This small molecule binds to this protein.
Small molecule (SMILES): CO[C@H]1O[C@H](CO)[C@@H](O)[C@H](O)[C@@H]1O

Binding-site contacts:
Ligand atom O6 contacts residue ASN46 of chain 1.D at 3.3 Å (h-bond).
Ligand atom O3 contacts residue ASP140 of chain 1.D at 4.1 Å.
Ligand atom C3 contacts residue ASN135 of chain 1.D at 4.4 Å.
Ligand atom O6 contacts residue PHE1 of chain 1.D at 3.0 Å (h-bond).
Ligand atom O5 contacts residue ASP47 of chain 1.D at 3.6 Å.
Ligand atom O4 contacts residue ILE52 of chain 1.D at 3.6 Å.
Ligand atom C1 contacts residue PHE1 of chain 1.D at 3.6 Å (hydrophobic).
Ligand atom O2 contacts residue PHE142 of chain 1.D at 4.4 Å.
Ligand atom C6 contacts residue ILE52 of chain 1.D at 4.0 Å (hydrophobic).
Ligand atom C6 contacts residue ASN46 of chain 1.D at 3.4 Å.
Ligand atom O4 contacts residue ASN135 of chain 1.D at 3.0 Å.
Ligand atom O3 contacts residue PHE142 of chain 1.D at 4.1 Å.
Ligand atom O5 contacts residue PHE1 of chain 1.D at 3.0 Å (h-bond).
Ligand atom C4 contacts residue PHE1 of chain 1.D at 3.8 Å (hydrophobic).
Ligand atom O3 contacts residue ASN135 of chain 1.D at 3.6 Å.
Ligand atom O1 contacts residue TYR48 of chain 1.D at 3.8 Å.
Ligand atom C6 contacts residue ASP54 of chain 1.D at 3.3 Å.
Ligand atom O4 contacts residue ASP54 of chain 1.D at 3.0 Å (salt-bridge).
Ligand atom C4 contacts residue ASP54 of chain 1.D at 3.6 Å.
Ligand atom C7 contacts residue TYR48 of chain 1.D at 3.5 Å (hydrophobic).
Ligand atom C5 contacts residue ILE52 of chain 1.D at 4.3 Å (hydrophobic).
Ligand atom C1 contacts residue TYR48 of chain 1.D at 4.2 Å (hydrophobic).
Ligand atom C2 contacts residue PHE1 of chain 1.D at 3.6 Å (hydrophobic).
Ligand atom C3 contacts residue PHE1 of chain 1.D at 4.3 Å (hydrophobic).
Ligand atom C5 contacts residue TYR48 of chain 1.D at 4.2 Å (hydrophobic).
Ligand atom O6 contacts residue ASP47 of chain 1.D at 2.8 Å (salt-bridge).
Ligand atom C6 contacts residue TYR48 of chain 1.D at 3.7 Å (hydrophobic).
Ligand atom O3 contacts residue ASN133 of chain 1.D at 3.8 Å.
Ligand atom C5 contacts residue ASP54 of chain 1.D at 4.3 Å.
Ligand atom O6 contacts residue ASP54 of chain 1.D at 2.7 Å (salt-bridge).
Ligand atom C6 contacts residue ASP47 of chain 1.D at 3.6 Å.
Ligand atom O2 contacts residue ILE13 of chain 1.D at 3.2 Å.
Ligand atom C4 contacts residue ASN135 of chain 1.D at 4.4 Å.
Ligand atom O2 contacts residue PHE1 of chain 1.D at 2.7 Å (h-bond).
Ligand atom C5 contacts residue PHE1 of chain 1.D at 3.7 Å (hydrophobic).
Ligand atom C6 contacts residue PHE1 of chain 1.D at 4.0 Å (hydrophobic).
Ligand atom C2 contacts residue ILE13 of chain 1.D at 3.9 Å (hydrophobic).
Ligand atom O6 contacts residue TYR48 of chain 1.D at 4.0 Å.
Ligand atom O5 contacts residue TYR48 of chain 1.D at 3.8 Å.
Ligand atom C1 contacts residue ILE13 of chain 1.D at 3.9 Å (hydrophobic).

Sequence of chain 1.D:
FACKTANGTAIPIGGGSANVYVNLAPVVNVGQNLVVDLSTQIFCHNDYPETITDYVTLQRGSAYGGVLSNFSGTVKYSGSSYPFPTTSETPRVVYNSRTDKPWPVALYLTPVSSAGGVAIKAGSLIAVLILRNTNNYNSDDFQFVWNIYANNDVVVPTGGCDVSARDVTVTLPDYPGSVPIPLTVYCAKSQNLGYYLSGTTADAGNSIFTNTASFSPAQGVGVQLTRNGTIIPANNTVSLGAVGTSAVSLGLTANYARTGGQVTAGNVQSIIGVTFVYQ